Binding-site contacts:
Ligand atom CD2 contacts residue THR52 of chain 1.L at 4.0 Å.
Ligand atom CE2 contacts residue GLN47 of chain 1.L at 4.0 Å.
Ligand atom CB contacts residue THR30 of chain 1.V at 3.6 Å.
Ligand atom NE1 contacts residue GLN47 of chain 1.L at 2.9 Å (h-bond).
Ligand atom CA contacts residue SER53 of chain 1.V at 4.0 Å.
Ligand atom OXT contacts residue THR49 of chain 1.L at 2.5 Å (h-bond).
Ligand atom CZ2 contacts residue ILE55 of chain 1.L at 3.9 Å (hydrophobic).
Ligand atom NE1 contacts residue ALA46 of chain 1.L at 3.9 Å.
Ligand atom C contacts residue THR52 of chain 1.L at 3.8 Å.
Ligand atom O contacts residue THR49 of chain 1.L at 3.6 Å.
Ligand atom N contacts residue GLY27 of chain 1.V at 2.7 Å (h-bond).
Ligand atom CG contacts residue SER53 of chain 1.V at 3.9 Å.
Ligand atom CE3 contacts residue HIS33 of chain 1.L at 3.9 Å.
Ligand atom CH2 contacts residue GLY23 of chain 1.L at 3.4 Å.
Ligand atom C contacts residue THR49 of chain 1.L at 3.4 Å.
Ligand atom O contacts residue THR25 of chain 1.V at 4.0 Å.
Ligand atom O contacts residue ARG26 of chain 1.V at 3.5 Å.
Ligand atom CZ3 contacts residue GLY23 of chain 1.L at 3.6 Å.
Ligand atom C contacts residue GLY27 of chain 1.V at 3.5 Å.
Ligand atom N contacts residue THR25 of chain 1.V at 2.9 Å (h-bond).
Ligand atom N contacts residue ASP29 of chain 1.V at 3.1 Å (salt-bridge).
Ligand atom C contacts residue SER53 of chain 1.V at 3.6 Å.
Ligand atom O contacts residue SER53 of chain 1.V at 3.0 Å (h-bond).
Ligand atom O contacts residue GLY27 of chain 1.V at 3.0 Å (h-bond).
Ligand atom CD1 contacts residue SER53 of chain 1.V at 3.6 Å.
Ligand atom OXT contacts residue THR52 of chain 1.L at 2.7 Å (h-bond).
Ligand atom CE3 contacts residue THR30 of chain 1.V at 3.9 Å.
Ligand atom CB contacts residue SER53 of chain 1.V at 3.4 Å.
Ligand atom CD1 contacts residue GLN47 of chain 1.L at 3.6 Å.
Ligand atom CZ3 contacts residue HIS34 of chain 1.L at 3.9 Å.
Ligand atom CA contacts residue THR30 of chain 1.V at 3.3 Å.
Ligand atom CB contacts residue THR25 of chain 1.V at 3.7 Å.
Ligand atom OXT contacts residue HIS51 of chain 1.L at 3.9 Å.
Ligand atom CH2 contacts residue ILE22 of chain 1.L at 3.9 Å (hydrophobic).
Ligand atom CD1 contacts residue THR49 of chain 1.L at 3.8 Å.
Ligand atom CA contacts residue THR25 of chain 1.V at 3.9 Å.
Ligand atom CE3 contacts residue HIS34 of chain 1.L at 4.0 Å.
Ligand atom CA contacts residue GLY27 of chain 1.V at 3.5 Å.
Ligand atom N contacts residue THR30 of chain 1.V at 3.0 Å (h-bond).
Ligand atom CZ2 contacts residue THR52 of chain 1.L at 3.9 Å.

Sequence of chain 1.L:
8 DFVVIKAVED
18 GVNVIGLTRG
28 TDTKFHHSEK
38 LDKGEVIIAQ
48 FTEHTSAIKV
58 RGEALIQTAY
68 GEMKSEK

The protein below binds the small molecule below.
Small molecule (SMILES): N[C@@H](Cc1c[nH]c2ccccc12)C(=O)O

Sequence of chain 1.V:
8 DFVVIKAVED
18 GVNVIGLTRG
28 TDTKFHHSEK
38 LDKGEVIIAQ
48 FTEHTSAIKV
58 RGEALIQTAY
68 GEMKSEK